Sequence of chain 1.I:
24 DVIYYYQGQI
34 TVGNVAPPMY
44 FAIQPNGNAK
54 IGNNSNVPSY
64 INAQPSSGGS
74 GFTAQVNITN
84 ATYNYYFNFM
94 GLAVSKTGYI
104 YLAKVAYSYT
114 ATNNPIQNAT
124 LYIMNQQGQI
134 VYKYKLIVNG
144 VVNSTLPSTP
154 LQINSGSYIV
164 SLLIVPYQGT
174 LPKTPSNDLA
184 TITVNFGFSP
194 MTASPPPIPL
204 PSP

Sequence of chain 1.H:
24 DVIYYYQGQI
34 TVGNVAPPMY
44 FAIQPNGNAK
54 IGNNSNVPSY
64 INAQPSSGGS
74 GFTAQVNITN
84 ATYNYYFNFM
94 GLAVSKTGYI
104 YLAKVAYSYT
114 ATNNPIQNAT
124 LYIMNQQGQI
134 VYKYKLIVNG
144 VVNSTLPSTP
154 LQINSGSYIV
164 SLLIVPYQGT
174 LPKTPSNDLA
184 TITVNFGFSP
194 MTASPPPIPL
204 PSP

Binding-site contacts:
Ligand atom C5 contacts residue ASN142 of chain 1.H at 3.9 Å.
Ligand atom O5 contacts residue PRO206 of chain 1.I at 4.4 Å.
Ligand atom C8 contacts residue VAL168 of chain 1.H at 3.4 Å (hydrophobic).
Ligand atom C2 contacts residue ASN121 of chain 1.H at 2.5 Å.
Ligand atom O5 contacts residue ASN121 of chain 1.H at 2.3 Å (h-bond).
Ligand atom C4 contacts residue ASN142 of chain 1.H at 4.5 Å.
Ligand atom N2 contacts residue GLN120 of chain 1.H at 3.4 Å (h-bond).
Ligand atom C1 contacts residue ASN121 of chain 1.H at 1.4 Å.
Ligand atom O7 contacts residue TYR86 of chain 1.H at 4.0 Å.
Ligand atom C7 contacts residue GLN120 of chain 1.H at 4.0 Å.
Ligand atom C8 contacts residue ASN121 of chain 1.H at 4.5 Å.
Ligand atom O6 contacts residue ASN142 of chain 1.H at 4.0 Å.
Ligand atom O4 contacts residue ASN142 of chain 1.H at 4.1 Å.
Ligand atom C7 contacts residue ASN121 of chain 1.H at 3.2 Å.
Ligand atom O7 contacts residue VAL168 of chain 1.H at 4.0 Å.
Ligand atom N2 contacts residue ASN121 of chain 1.H at 2.9 Å (h-bond).
Ligand atom C3 contacts residue ASN121 of chain 1.H at 3.7 Å.
Ligand atom C6 contacts residue VAL141 of chain 1.H at 4.0 Å (hydrophobic).
Ligand atom C7 contacts residue VAL168 of chain 1.H at 4.0 Å (hydrophobic).
Ligand atom O6 contacts residue VAL141 of chain 1.H at 3.2 Å.
Ligand atom C2 contacts residue GLN120 of chain 1.H at 4.4 Å.
Ligand atom O7 contacts residue ASN121 of chain 1.H at 3.2 Å (h-bond).
Ligand atom C6 contacts residue LYS138 of chain 1.H at 3.8 Å.
Ligand atom O6 contacts residue LYS138 of chain 1.H at 4.2 Å.
Ligand atom C8 contacts residue GLN120 of chain 1.H at 3.7 Å.
Ligand atom C5 contacts residue ASN121 of chain 1.H at 3.5 Å.
Ligand atom O7 contacts residue PRO206 of chain 1.I at 3.4 Å.
Ligand atom C4 contacts residue ASN121 of chain 1.H at 4.2 Å.
Ligand atom C1 contacts residue GLN120 of chain 1.H at 4.5 Å.
Ligand atom C5 contacts residue VAL141 of chain 1.H at 4.2 Å (hydrophobic).

This small molecule binds to this protein.
Small molecule (SMILES): CC(=O)N[C@H]1[C@H](O[C@H]2[C@H](O)[C@@H](NC(C)=O)CO[C@@H]2CO)O[C@H](CO[C@H]2O[C@H](CO)[C@@H](O)[C@H](O)[C@@H]2O)[C@@H](O[C@H]2O[C@H](CO)[C@@H](O)[C@H](O)[C@@H]2O)[C@@H]1O[C@@H]1O[C@H](CS(=O)(=O)O)[C@@H](O[C@@H]2O[C@H](CO)[C@@H](O)[C@H](O)[C@H]2O)[C@H](O)[C@H]1O